Sequence of chain 1.A:
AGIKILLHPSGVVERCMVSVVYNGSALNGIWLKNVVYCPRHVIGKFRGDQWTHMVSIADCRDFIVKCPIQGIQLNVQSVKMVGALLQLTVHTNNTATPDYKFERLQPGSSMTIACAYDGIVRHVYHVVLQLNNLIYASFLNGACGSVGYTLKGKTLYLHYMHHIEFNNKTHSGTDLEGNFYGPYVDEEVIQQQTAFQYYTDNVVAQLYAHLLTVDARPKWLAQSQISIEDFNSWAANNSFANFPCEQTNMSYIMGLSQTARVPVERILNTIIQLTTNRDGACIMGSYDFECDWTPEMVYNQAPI

A protein and the small-molecule ligand that binds it are described below.
Small molecule (SMILES): Cc1cc(C(=O)N[C@@H](C)C(=O)N[C@H](C(=O)N[C@@H](CC(C)C)C(=O)N[C@H](/C=C/C(=O)OCc2ccccc2)C[C@@H]2CCNC2=O)C(C)C)no1

Binding-site contacts:
Ligand atom O8 contacts residue HIS172 of chain 1.A at 3.2 Å.
Ligand atom C20 contacts residue CYS145 of chain 1.A at 1.8 Å (hydrophobic).
Ligand atom O contacts residue GLU166 of chain 1.A at 3.0 Å (salt-bridge).
Ligand atom CB contacts residue VAL190 of chain 1.A at 3.4 Å (hydrophobic).
Ligand atom C29 contacts residue HIS163 of chain 1.A at 3.4 Å.
Ligand atom CA contacts residue CYS145 of chain 1.A at 2.6 Å (hydrophobic).
Ligand atom C25 contacts residue CYS145 of chain 1.A at 3.1 Å (hydrophobic).
Ligand atom N6 contacts residue GLU166 of chain 1.A at 2.9 Å (salt-bridge).
Ligand atom CG1 contacts residue GLU166 of chain 1.A at 3.6 Å.
Ligand atom CA contacts residue ASN168 of chain 1.A at 3.6 Å.
Ligand atom C25 contacts residue HIS163 of chain 1.A at 3.4 Å.
Ligand atom C4 contacts residue ASN168 of chain 1.A at 3.2 Å.
Ligand atom N6 contacts residue PHE140 of chain 1.A at 3.2 Å (h-bond).
Ligand atom O8 contacts residue GLU166 of chain 1.A at 3.1 Å.
Ligand atom C21 contacts residue ASN142 of chain 1.A at 3.4 Å.
Ligand atom C1 contacts residue SER26 of chain 1.A at 3.3 Å.
Ligand atom C29 contacts residue PHE140 of chain 1.A at 3.4 Å (hydrophobic).
Ligand atom CB contacts residue PHE167 of chain 1.A at 3.6 Å (hydrophobic).
Ligand atom C5 contacts residue ILE191 of chain 1.A at 3.5 Å (hydrophobic).
Ligand atom C contacts residue CYS145 of chain 1.A at 3.3 Å (hydrophobic).
Ligand atom O contacts residue HIS42 of chain 1.A at 3.5 Å (h-bond).
Ligand atom C contacts residue ASN168 of chain 1.A at 3.3 Å.
Ligand atom O contacts residue CYS145 of chain 1.A at 3.2 Å.
Ligand atom O contacts residue LEU28 of chain 1.A at 3.3 Å.
Ligand atom CB contacts residue GLU189 of chain 1.A at 3.6 Å.
Ligand atom N contacts residue GLU189 of chain 1.A at 2.7 Å (salt-bridge).
Ligand atom O8 contacts residue PHE140 of chain 1.A at 3.2 Å.
Ligand atom O8 contacts residue HIS163 of chain 1.A at 2.5 Å (h-bond).
Ligand atom N contacts residue HIS164 of chain 1.A at 3.0 Å (h-bond).
Ligand atom C contacts residue ALA27 of chain 1.A at 3.2 Å (hydrophobic).
Ligand atom N contacts residue GLU166 of chain 1.A at 2.9 Å (salt-bridge).
Ligand atom C21 contacts residue CYS145 of chain 1.A at 2.7 Å (hydrophobic).
Ligand atom O contacts residue ILE165 of chain 1.A at 3.3 Å.
Ligand atom O contacts residue GLY143 of chain 1.A at 3.3 Å.
Ligand atom O contacts residue ASN168 of chain 1.A at 2.9 Å (h-bond).
Ligand atom N contacts residue CYS145 of chain 1.A at 2.9 Å (h-bond).
Ligand atom O1 contacts residue ILE191 of chain 1.A at 3.3 Å.
Ligand atom C5 contacts residue ALA27 of chain 1.A at 3.3 Å (hydrophobic).
Ligand atom CD1 contacts residue HIS164 of chain 1.A at 3.6 Å.
Ligand atom O contacts residue GLU189 of chain 1.A at 3.3 Å.